The protein below binds the small molecule below.
Small molecule (SMILES): CC(=O)N[C@@H]1[C@@H](O)[C@H](O)[C@@H](CO)O[C@H]1O

Binding-site contacts:
Ligand atom C1 contacts residue ASN57 of chain 6.A at 1.5 Å.
Ligand atom O4 contacts residue ARG14 of chain 6.A at 4.4 Å.
Ligand atom C7 contacts residue ASN57 of chain 6.A at 3.3 Å.
Ligand atom C4 contacts residue ARG14 of chain 6.A at 4.5 Å.
Ligand atom O5 contacts residue ASN57 of chain 6.A at 2.5 Å (h-bond).
Ligand atom C4 contacts residue ASN57 of chain 6.A at 4.4 Å.
Ligand atom C2 contacts residue ASN57 of chain 6.A at 2.6 Å.
Ligand atom C1 contacts residue ARG14 of chain 6.A at 4.0 Å.
Ligand atom C8 contacts residue ASN57 of chain 6.A at 3.9 Å.
Ligand atom N2 contacts residue ASN57 of chain 6.A at 2.9 Å (h-bond).
Ligand atom O7 contacts residue ASN57 of chain 6.A at 3.8 Å.
Ligand atom C3 contacts residue ARG14 of chain 6.A at 4.2 Å.
Ligand atom O5 contacts residue ARG14 of chain 6.A at 4.4 Å.
Ligand atom C3 contacts residue ASN57 of chain 6.A at 3.8 Å.
Ligand atom C5 contacts residue ARG14 of chain 6.A at 4.1 Å.
Ligand atom C5 contacts residue ASN57 of chain 6.A at 3.8 Å.

Sequence of chain 6.A:
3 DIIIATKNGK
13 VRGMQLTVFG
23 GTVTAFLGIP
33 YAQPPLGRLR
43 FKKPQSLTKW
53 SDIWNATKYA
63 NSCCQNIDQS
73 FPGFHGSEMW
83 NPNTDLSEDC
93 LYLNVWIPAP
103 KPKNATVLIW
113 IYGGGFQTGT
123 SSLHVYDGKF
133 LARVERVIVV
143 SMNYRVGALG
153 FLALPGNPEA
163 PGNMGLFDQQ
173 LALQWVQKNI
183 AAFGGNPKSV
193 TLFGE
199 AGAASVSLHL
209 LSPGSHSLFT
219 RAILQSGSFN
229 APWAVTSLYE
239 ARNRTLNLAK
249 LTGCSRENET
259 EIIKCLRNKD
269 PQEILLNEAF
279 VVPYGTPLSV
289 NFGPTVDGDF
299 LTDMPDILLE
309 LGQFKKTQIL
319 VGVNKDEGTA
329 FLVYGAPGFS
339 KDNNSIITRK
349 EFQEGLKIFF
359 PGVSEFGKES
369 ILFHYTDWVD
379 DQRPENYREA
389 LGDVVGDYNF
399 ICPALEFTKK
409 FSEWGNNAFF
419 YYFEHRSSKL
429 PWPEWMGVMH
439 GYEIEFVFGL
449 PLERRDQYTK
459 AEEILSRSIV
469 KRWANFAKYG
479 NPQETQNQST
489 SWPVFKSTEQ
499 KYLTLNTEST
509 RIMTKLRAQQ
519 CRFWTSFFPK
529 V